Binding-site contacts:
Ligand atom C8 contacts residue ARG278 of chain 1.G at 3.4 Å.
Ligand atom C1 contacts residue ILE164 of chain 1.B at 4.3 Å (hydrophobic).
Ligand atom C6 contacts residue ILE164 of chain 1.B at 4.1 Å (hydrophobic).
Ligand atom N2 contacts residue THR168 of chain 1.B at 4.0 Å.
Ligand atom N2 contacts residue ASN167 of chain 1.B at 2.8 Å (h-bond).
Ligand atom O7 contacts residue THR168 of chain 1.B at 2.7 Å (h-bond).
Ligand atom C7 contacts residue THR168 of chain 1.B at 3.1 Å.
Ligand atom C8 contacts residue ASN167 of chain 1.B at 4.4 Å.
Ligand atom O5 contacts residue ASN167 of chain 1.B at 2.4 Å (h-bond).
Ligand atom C2 contacts residue ASN167 of chain 1.B at 2.5 Å.
Ligand atom C5 contacts residue ILE164 of chain 1.B at 4.1 Å (hydrophobic).
Ligand atom C7 contacts residue ASN167 of chain 1.B at 3.3 Å.
Ligand atom O6 contacts residue VAL144 of chain 1.B at 4.3 Å.
Ligand atom C4 contacts residue ASN167 of chain 1.B at 4.3 Å.
Ligand atom O6 contacts residue ARG162 of chain 1.B at 4.3 Å.
Ligand atom O6 contacts residue ILE164 of chain 1.B at 3.9 Å.
Ligand atom C7 contacts residue ARG278 of chain 1.G at 4.3 Å.
Ligand atom O7 contacts residue ASN167 of chain 1.B at 3.5 Å (h-bond).
Ligand atom C1 contacts residue THR168 of chain 1.B at 4.2 Å.
Ligand atom C3 contacts residue ASN167 of chain 1.B at 3.8 Å.
Ligand atom N2 contacts residue ARG278 of chain 1.G at 4.3 Å.
Ligand atom C2 contacts residue ARG162 of chain 1.B at 4.2 Å.
Ligand atom O5 contacts residue ARG162 of chain 1.B at 2.9 Å (salt-bridge).
Ligand atom C6 contacts residue ARG162 of chain 1.B at 4.0 Å.
Ligand atom C5 contacts residue ASN167 of chain 1.B at 3.7 Å.
Ligand atom O5 contacts residue ILE164 of chain 1.B at 3.9 Å.
Ligand atom C1 contacts residue ARG162 of chain 1.B at 3.5 Å.
Ligand atom C8 contacts residue THR168 of chain 1.B at 3.4 Å.
Ligand atom C1 contacts residue ASN167 of chain 1.B at 1.4 Å.
Ligand atom C5 contacts residue ARG162 of chain 1.B at 4.0 Å.

Sequence of chain 1.G:
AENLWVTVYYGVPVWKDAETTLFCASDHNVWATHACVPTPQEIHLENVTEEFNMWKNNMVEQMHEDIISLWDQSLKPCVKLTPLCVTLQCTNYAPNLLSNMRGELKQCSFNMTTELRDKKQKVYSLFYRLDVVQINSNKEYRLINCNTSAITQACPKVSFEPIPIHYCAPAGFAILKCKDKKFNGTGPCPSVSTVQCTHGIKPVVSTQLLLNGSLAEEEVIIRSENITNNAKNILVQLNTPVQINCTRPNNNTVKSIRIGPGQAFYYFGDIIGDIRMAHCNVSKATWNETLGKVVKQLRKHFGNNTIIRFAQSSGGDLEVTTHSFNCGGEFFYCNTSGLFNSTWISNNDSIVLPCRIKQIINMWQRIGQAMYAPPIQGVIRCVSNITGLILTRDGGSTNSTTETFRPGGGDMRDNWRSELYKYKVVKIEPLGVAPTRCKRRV

A protein and the small-molecule ligand that binds it are described below.
Small molecule (SMILES): CC(=O)N[C@H]1[C@H](O[C@H]2[C@H](O)[C@@H](NC(C)=O)CO[C@@H]2CO)O[C@H](CO)[C@@H](O)[C@@H]1O

Sequence of chain 1.B:
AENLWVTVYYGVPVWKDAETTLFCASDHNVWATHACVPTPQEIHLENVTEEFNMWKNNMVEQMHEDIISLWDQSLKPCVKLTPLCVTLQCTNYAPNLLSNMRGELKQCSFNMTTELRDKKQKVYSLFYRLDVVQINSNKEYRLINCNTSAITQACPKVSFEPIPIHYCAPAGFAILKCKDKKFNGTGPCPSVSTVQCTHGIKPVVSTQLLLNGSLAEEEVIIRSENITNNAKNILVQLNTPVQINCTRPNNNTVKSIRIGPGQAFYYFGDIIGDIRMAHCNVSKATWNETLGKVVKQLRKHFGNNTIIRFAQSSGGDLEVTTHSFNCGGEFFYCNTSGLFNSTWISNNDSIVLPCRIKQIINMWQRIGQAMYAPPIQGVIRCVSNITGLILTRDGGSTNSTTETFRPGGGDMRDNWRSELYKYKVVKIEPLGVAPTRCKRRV